A protein and the small-molecule ligand that binds it are described below.
Small molecule (SMILES): CC(C)[C@H](NC(=O)c1ccc(C(=O)O)cc1)C(=O)N1CCC[C@H]1C(=O)N[C@H](C(=O)C(F)(F)F)C(C)C

Sequence of chain 1.A:
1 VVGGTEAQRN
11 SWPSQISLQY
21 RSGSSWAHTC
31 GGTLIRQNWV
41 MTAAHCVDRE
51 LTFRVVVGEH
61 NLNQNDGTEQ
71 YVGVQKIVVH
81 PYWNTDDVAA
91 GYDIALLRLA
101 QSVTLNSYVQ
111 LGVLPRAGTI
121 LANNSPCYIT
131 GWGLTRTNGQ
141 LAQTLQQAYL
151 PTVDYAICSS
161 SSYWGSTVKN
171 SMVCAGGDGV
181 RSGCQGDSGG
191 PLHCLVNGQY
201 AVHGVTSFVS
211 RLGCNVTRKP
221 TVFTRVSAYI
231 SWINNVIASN

Binding-site contacts:
Ligand atom C17 contacts residue VAL209 of chain 1.A at 3.3 Å (hydrophobic).
Ligand atom DN26 contacts residue SER207 of chain 1.A at 2.3 Å.
Ligand atom DO5 contacts residue THR167 of chain 1.A at 1.4 Å.
Ligand atom N12 contacts residue VAL209 of chain 1.A at 3.0 Å (h-bond).
Ligand atom O5 contacts residue THR167 of chain 1.A at 2.6 Å (h-bond).
Ligand atom C31 contacts residue SER188 of chain 1.A at 1.5 Å.
Ligand atom C33 contacts residue SER188 of chain 1.A at 2.4 Å.
Ligand atom C31 contacts residue HIS45 of chain 1.A at 2.8 Å.
Ligand atom O11 contacts residue ARG211 of chain 1.A at 3.4 Å.
Ligand atom O18 contacts residue VAL209 of chain 1.A at 2.2 Å.
Ligand atom O32 contacts residue GLY186 of chain 1.A at 1.8 Å.
Ligand atom N26 contacts residue SER207 of chain 1.A at 3.2 Å (h-bond).
Ligand atom F35 contacts residue GLY186 of chain 1.A at 3.3 Å.
Ligand atom DN12 contacts residue VAL209 of chain 1.A at 2.1 Å.
Ligand atom O18 contacts residue PHE208 of chain 1.A at 3.2 Å.
Ligand atom F35 contacts residue SER188 of chain 1.A at 2.9 Å.
Ligand atom C7 contacts residue ARG211 of chain 1.A at 3.4 Å.
Ligand atom C28 contacts residue SER188 of chain 1.A at 3.2 Å.
Ligand atom F36 contacts residue HIS45 of chain 1.A at 2.2 Å.
Ligand atom C27 contacts residue HIS45 of chain 1.A at 3.3 Å.
Ligand atom DN26 contacts residue SER188 of chain 1.A at 2.7 Å.
Ligand atom C33 contacts residue GLY186 of chain 1.A at 3.2 Å.
Ligand atom F35 contacts residue CYS30 of chain 1.A at 3.5 Å.
Ligand atom F35 contacts residue HIS45 of chain 1.A at 3.1 Å.
Ligand atom C31 contacts residue GLY186 of chain 1.A at 2.9 Å.
Ligand atom O32 contacts residue GLN185 of chain 1.A at 3.5 Å.
Ligand atom O32 contacts residue ASP187 of chain 1.A at 2.9 Å.
Ligand atom N26 contacts residue SER188 of chain 1.A at 2.7 Å (h-bond).
Ligand atom C27 contacts residue SER188 of chain 1.A at 2.4 Å.
Ligand atom O32 contacts residue SER188 of chain 1.A at 1.8 Å.
Ligand atom C8 contacts residue ARG211 of chain 1.A at 3.4 Å.
Ligand atom F34 contacts residue GLY186 of chain 1.A at 2.9 Å.
Ligand atom C4 contacts residue THR167 of chain 1.A at 3.4 Å.
Ligand atom C33 contacts residue HIS45 of chain 1.A at 2.8 Å.
Ligand atom F34 contacts residue GLN185 of chain 1.A at 3.5 Å.
Ligand atom F36 contacts residue SER188 of chain 1.A at 2.8 Å.
Ligand atom N26 contacts residue HIS45 of chain 1.A at 2.9 Å.
Ligand atom C15 contacts residue GLN185 of chain 1.A at 3.1 Å.
Ligand atom DN26 contacts residue HIS45 of chain 1.A at 2.7 Å.
Ligand atom C30 contacts residue SER188 of chain 1.A at 3.3 Å.